Sequence of chain 33.C:
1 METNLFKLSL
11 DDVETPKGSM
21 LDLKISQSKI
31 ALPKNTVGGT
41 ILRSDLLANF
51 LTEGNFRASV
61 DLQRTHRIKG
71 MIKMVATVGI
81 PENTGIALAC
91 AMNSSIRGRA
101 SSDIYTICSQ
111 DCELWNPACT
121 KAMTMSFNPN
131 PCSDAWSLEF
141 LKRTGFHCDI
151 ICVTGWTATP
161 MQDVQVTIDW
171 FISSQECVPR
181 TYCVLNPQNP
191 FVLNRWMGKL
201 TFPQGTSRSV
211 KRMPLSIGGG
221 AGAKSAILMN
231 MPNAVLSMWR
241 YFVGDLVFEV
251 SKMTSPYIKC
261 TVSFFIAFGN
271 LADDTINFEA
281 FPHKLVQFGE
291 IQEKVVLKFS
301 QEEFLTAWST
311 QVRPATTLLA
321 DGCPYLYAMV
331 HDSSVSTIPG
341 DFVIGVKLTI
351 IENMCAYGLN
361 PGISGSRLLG

Sequence of chain 4.C:
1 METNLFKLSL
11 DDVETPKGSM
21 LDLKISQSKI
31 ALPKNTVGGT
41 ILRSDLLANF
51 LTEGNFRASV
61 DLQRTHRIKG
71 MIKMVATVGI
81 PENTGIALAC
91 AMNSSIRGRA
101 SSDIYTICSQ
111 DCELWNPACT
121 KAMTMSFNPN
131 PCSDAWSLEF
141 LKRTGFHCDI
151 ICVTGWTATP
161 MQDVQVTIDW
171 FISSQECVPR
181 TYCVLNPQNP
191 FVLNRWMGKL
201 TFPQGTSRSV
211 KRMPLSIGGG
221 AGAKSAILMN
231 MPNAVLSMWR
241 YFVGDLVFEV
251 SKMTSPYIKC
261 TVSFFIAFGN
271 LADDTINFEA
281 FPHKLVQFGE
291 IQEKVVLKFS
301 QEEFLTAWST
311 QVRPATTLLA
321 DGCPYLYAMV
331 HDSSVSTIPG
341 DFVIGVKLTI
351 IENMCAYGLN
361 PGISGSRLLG

Binding-site contacts:
Ligand atom OP1 contacts residue SER126 of chain 33.C at 2.8 Å (h-bond).
Ligand atom C5' contacts residue GLU2 of chain 4.C at 3.2 Å.
Ligand atom C2 contacts residue VAL192 of chain 33.C at 3.7 Å (hydrophobic).
Ligand atom N7 contacts residue ILE350 of chain 33.C at 3.8 Å.
Ligand atom C5 contacts residue ILE350 of chain 33.C at 3.6 Å (hydrophobic).
Ligand atom O2' contacts residue ARG180 of chain 33.C at 3.9 Å.
Ligand atom O5' contacts residue LYS7 of chain 4.C at 3.4 Å (salt-bridge).
Ligand atom N6 contacts residue ILE350 of chain 33.C at 4.0 Å.
Ligand atom N3 contacts residue ARG180 of chain 33.C at 4.0 Å.
Ligand atom C6 contacts residue ILE350 of chain 33.C at 3.8 Å (hydrophobic).
Ligand atom P contacts residue SER126 of chain 33.C at 3.7 Å.
Ligand atom O3' contacts residue SER126 of chain 33.C at 3.3 Å.
Ligand atom C2 contacts residue ARG180 of chain 33.C at 3.6 Å.
Ligand atom O4' contacts residue ARG180 of chain 33.C at 4.0 Å.
Ligand atom C4 contacts residue VAL192 of chain 33.C at 3.9 Å (hydrophobic).
Ligand atom OP1 contacts residue THR124 of chain 33.C at 4.0 Å.
Ligand atom O2' contacts residue SER126 of chain 33.C at 3.6 Å (h-bond).
Ligand atom C5' contacts residue SER126 of chain 33.C at 3.9 Å.
Ligand atom O3' contacts residue THR3 of chain 4.C at 3.8 Å.
Ligand atom N6 contacts residue THR349 of chain 33.C at 3.9 Å.
Ligand atom OP1 contacts residue LYS7 of chain 4.C at 3.4 Å (salt-bridge).
Ligand atom C4' contacts residue GLU2 of chain 4.C at 3.5 Å.
Ligand atom P contacts residue LYS7 of chain 4.C at 3.2 Å.
Ligand atom O2' contacts residue MET125 of chain 33.C at 3.6 Å.
Ligand atom OP1 contacts residue ASN4 of chain 4.C at 3.5 Å.
Ligand atom OP2 contacts residue LYS7 of chain 4.C at 2.6 Å (salt-bridge).
Ligand atom O2' contacts residue MET1 of chain 4.C at 3.2 Å (h-bond).
Ligand atom P contacts residue THR3 of chain 4.C at 3.9 Å.
Ligand atom C1' contacts residue PRO190 of chain 33.C at 3.9 Å (hydrophobic).
Ligand atom O4' contacts residue PRO190 of chain 33.C at 3.2 Å.
Ligand atom C4' contacts residue THR124 of chain 33.C at 3.6 Å.
Ligand atom OP1 contacts residue THR124 of chain 33.C at 3.8 Å.
Ligand atom C1' contacts residue ARG180 of chain 33.C at 3.7 Å.
Ligand atom N3 contacts residue VAL192 of chain 33.C at 3.4 Å.
Ligand atom O4' contacts residue MET1 of chain 4.C at 3.7 Å.
Ligand atom O3' contacts residue GLU2 of chain 4.C at 3.6 Å.
Ligand atom OP1 contacts residue THR3 of chain 4.C at 2.9 Å (h-bond).
Ligand atom C4' contacts residue MET1 of chain 4.C at 3.9 Å (hydrophobic).
Ligand atom C5' contacts residue THR124 of chain 33.C at 3.5 Å.
Ligand atom C4' contacts residue SER126 of chain 33.C at 3.4 Å.

The small molecule below binds the protein below.
Small molecule (SMILES): Nc1ccn([C@@H]2O[C@H](CO[P](=O)(O)O[C@H]3[C@@H](O)[C@H](n4ccc(=O)[nH]c4=O)O[C@@H]3CO[P](=O)(O)O[C@H]3[C@@H](O)[C@H](n4ccc(N)nc4=O)O[C@@H]3CO[P](=O)(O)O[C@H]3[C@@H](O)[C@H](n4ccc(=O)[nH]c4=O)O[C@@H]3CO[P](=O)(O)O[C@H]3[C@@H](O)[C@H](n4cnc5c(=O)nc(N)[nH]c54)O[C@@H]3CO[P](=O)(O)O[C@H]3[C@@H](O)[C@H](n4cnc5c(N)ncnc54)O[C@@H]3CO)[C@@H](O)[C@H]2O)c(=O)n1